Binding-site contacts:
Ligand atom C28 contacts residue DMS1 of chain 3.U at 3.4 Å.
Ligand atom C30 contacts residue SER81 of chain 3.B at 3.5 Å.
Ligand atom C34 contacts residue LEU221 of chain 3.B at 3.6 Å (hydrophobic).
Ligand atom O32 contacts residue TYR80 of chain 3.B at 3.3 Å.
Ligand atom O17 contacts residue GLY225 of chain 3.B at 3.4 Å (h-bond).
Ligand atom C25 contacts residue ASP223 of chain 3.B at 3.6 Å.
Ligand atom C6 contacts residue GLY225 of chain 3.B at 3.4 Å.
Ligand atom N9 contacts residue THR82 of chain 3.B at 2.8 Å (h-bond).
Ligand atom C12 contacts residue PRO115 of chain 3.B at 3.4 Å (hydrophobic).
Ligand atom O17 contacts residue DMS1 of chain 3.U at 3.2 Å.
Ligand atom C35 contacts residue LEU221 of chain 3.B at 3.5 Å (hydrophobic).
Ligand atom O2 contacts residue GLN16 of chain 3.B at 3.4 Å.
Ligand atom C8 contacts residue THR82 of chain 3.B at 3.5 Å.
Ligand atom O17 contacts residue THR82 of chain 3.B at 3.6 Å.
Ligand atom C5 contacts residue GLY225 of chain 3.B at 3.1 Å.
Ligand atom C34 contacts residue DMS1 of chain 3.U at 3.5 Å.
Ligand atom C6 contacts residue SER227 of chain 3.B at 3.5 Å.
Ligand atom C27 contacts residue ASP35 of chain 3.B at 3.5 Å.
Ligand atom O36 contacts residue ILE302 of chain 3.B at 3.3 Å.
Ligand atom C38 contacts residue DMS1 of chain 3.Z at 3.6 Å.
Ligand atom C25 contacts residue ASP35 of chain 3.B at 3.2 Å.
Ligand atom C4 contacts residue GLY225 of chain 3.B at 3.3 Å.
Ligand atom N18 contacts residue GLY225 of chain 3.B at 3.6 Å (h-bond).
Ligand atom C4 contacts residue SER227 of chain 3.B at 3.6 Å.
Ligand atom C31 contacts residue SER81 of chain 3.B at 3.4 Å.
Ligand atom N26 contacts residue ASP35 of chain 3.B at 2.7 Å (salt-bridge).
Ligand atom N26 contacts residue ASP223 of chain 3.B at 2.6 Å (salt-bridge).
Ligand atom O2 contacts residue TYR17 of chain 3.B at 2.9 Å (h-bond).
Ligand atom O36 contacts residue THR306 of chain 3.B at 3.4 Å.
Ligand atom C16 contacts residue THR82 of chain 3.B at 3.6 Å.
Ligand atom C27 contacts residue ASP223 of chain 3.B at 3.4 Å.
Ligand atom C4 contacts residue THR15 of chain 3.B at 3.2 Å.
Ligand atom C27 contacts residue GLY37 of chain 3.B at 3.5 Å.
Ligand atom O32 contacts residue SER81 of chain 3.B at 2.8 Å (h-bond).
Ligand atom C1 contacts residue THR224 of chain 3.B at 3.1 Å.
Ligand atom C28 contacts residue ASP223 of chain 3.B at 3.6 Å.
Ligand atom C16 contacts residue GLY225 of chain 3.B at 3.5 Å.
Ligand atom C37 contacts residue ILE302 of chain 3.B at 3.6 Å (hydrophobic).
Ligand atom C25 contacts residue GLY225 of chain 3.B at 3.2 Å.
Ligand atom C35 contacts residue DMS1 of chain 3.U at 3.5 Å.

The small molecule below binds the protein below.
Small molecule (SMILES): COCCCCn1c(C(=O)N(CC(C)C)[C@@H]2CNC[C@H](C(=O)N3CCOCC3)C2)nc2ccccc21

Sequence of chain 3.B:
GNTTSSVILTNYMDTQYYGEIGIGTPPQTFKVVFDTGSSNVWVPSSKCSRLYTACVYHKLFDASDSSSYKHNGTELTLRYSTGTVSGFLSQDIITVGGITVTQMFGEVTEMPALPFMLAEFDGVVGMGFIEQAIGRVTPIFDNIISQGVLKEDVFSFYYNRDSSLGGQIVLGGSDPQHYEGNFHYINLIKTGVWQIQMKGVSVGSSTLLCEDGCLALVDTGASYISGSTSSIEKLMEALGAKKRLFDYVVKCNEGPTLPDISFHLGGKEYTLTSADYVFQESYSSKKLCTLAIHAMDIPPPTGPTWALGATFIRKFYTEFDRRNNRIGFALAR